This small molecule binds to this protein.
Small molecule (SMILES): CCOC(=O)c1ccc(OCCC2CCN(c3ccc(C)nn3)CC2)cc1

Binding-site contacts:
Ligand atom C18 contacts residue PHE237 of chain 52.B at 3.6 Å (hydrophobic).
Ligand atom O22 contacts residue TYR205 of chain 52.B at 3.8 Å.
Ligand atom C18 contacts residue TYR112 of chain 52.B at 3.7 Å (hydrophobic).
Ligand atom C19 contacts residue TYR205 of chain 52.B at 3.7 Å (hydrophobic).
Ligand atom C2 contacts residue TYR159 of chain 52.B at 3.5 Å (hydrophobic).
Ligand atom C3 contacts residue TYR159 of chain 52.B at 3.6 Å (hydrophobic).
Ligand atom N4 contacts residue LEU240 of chain 52.B at 3.6 Å.
Ligand atom C21 contacts residue TYR112 of chain 52.B at 3.3 Å (hydrophobic).
Ligand atom C4 contacts residue VAL196 of chain 52.B at 3.9 Å (hydrophobic).
Ligand atom C8 contacts residue VAL199 of chain 52.B at 3.7 Å (hydrophobic).
Ligand atom C10 contacts residue ILE110 of chain 52.B at 3.5 Å (hydrophobic).
Ligand atom C11 contacts residue LEU134 of chain 52.B at 3.8 Å (hydrophobic).
Ligand atom N3 contacts residue TYR159 of chain 52.B at 3.9 Å.
Ligand atom O14 contacts residue MET132 of chain 52.B at 3.4 Å.
Ligand atom C20 contacts residue TYR205 of chain 52.B at 3.5 Å (hydrophobic).
Ligand atom C11 contacts residue ILE110 of chain 52.B at 3.6 Å (hydrophobic).
Ligand atom N3 contacts residue ILE194 of chain 52.B at 3.6 Å.
Ligand atom C7 contacts residue VAL196 of chain 52.B at 3.6 Å (hydrophobic).
Ligand atom C4 contacts residue TYR159 of chain 52.B at 3.5 Å (hydrophobic).
Ligand atom C13 contacts residue VAL199 of chain 52.B at 3.7 Å (hydrophobic).
Ligand atom C17 contacts residue PHE237 of chain 52.B at 3.7 Å (hydrophobic).
Ligand atom C12 contacts residue PHE237 of chain 52.B at 3.5 Å (hydrophobic).
Ligand atom C8 contacts residue VAL196 of chain 52.B at 3.6 Å (hydrophobic).
Ligand atom N6 contacts residue VAL196 of chain 52.B at 3.9 Å.
Ligand atom C13 contacts residue MET132 of chain 52.B at 3.8 Å (hydrophobic).
Ligand atom N3 contacts residue LEU240 of chain 52.B at 3.5 Å.
Ligand atom C5 contacts residue VAL196 of chain 52.B at 3.8 Å (hydrophobic).
Ligand atom C1 contacts residue PRO181 of chain 52.B at 3.7 Å (hydrophobic).
Ligand atom C3 contacts residue ALA24 of chain 52.D at 3.5 Å (hydrophobic).
Ligand atom C25 contacts residue ASP236 of chain 52.B at 3.5 Å.
Ligand atom C7 contacts residue TYR159 of chain 52.B at 3.7 Å (hydrophobic).
Ligand atom N4 contacts residue LEU134 of chain 52.B at 3.7 Å.
Ligand atom C2 contacts residue ILE194 of chain 52.B at 3.5 Å (hydrophobic).
Ligand atom C21 contacts residue PHE237 of chain 52.B at 3.7 Å (hydrophobic).
Ligand atom C25 contacts residue SER206 of chain 52.B at 3.8 Å.
Ligand atom C17 contacts residue TYR112 of chain 52.B at 3.8 Å (hydrophobic).
Ligand atom O22 contacts residue TYR112 of chain 52.B at 3.5 Å.
Ligand atom O23 contacts residue TYR112 of chain 52.B at 3.5 Å.
Ligand atom C10 contacts residue MET132 of chain 52.B at 3.3 Å (hydrophobic).
Ligand atom O23 contacts residue PHE237 of chain 52.B at 3.8 Å.

Sequence of chain 52.D:
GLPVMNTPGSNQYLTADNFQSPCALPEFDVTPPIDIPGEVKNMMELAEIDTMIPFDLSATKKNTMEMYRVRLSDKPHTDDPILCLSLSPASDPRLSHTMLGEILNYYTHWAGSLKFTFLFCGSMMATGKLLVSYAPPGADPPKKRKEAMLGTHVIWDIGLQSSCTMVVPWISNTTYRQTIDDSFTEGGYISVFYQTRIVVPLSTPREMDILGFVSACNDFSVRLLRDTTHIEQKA

Sequence of chain 52.B:
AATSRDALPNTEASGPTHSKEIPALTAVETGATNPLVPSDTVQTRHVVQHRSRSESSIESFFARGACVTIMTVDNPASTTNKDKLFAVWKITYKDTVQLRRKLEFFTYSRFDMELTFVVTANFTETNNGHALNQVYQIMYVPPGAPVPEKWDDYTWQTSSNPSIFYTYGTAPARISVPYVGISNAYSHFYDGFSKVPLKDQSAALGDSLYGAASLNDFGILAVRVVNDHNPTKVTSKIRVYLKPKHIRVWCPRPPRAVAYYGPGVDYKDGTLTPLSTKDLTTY